Binding-site contacts:
Ligand atom N3 contacts residue A3 of chain 29.B at 2.8 Å (h-bond).
Ligand atom N3 contacts residue A1 of chain 29.B at 2.7 Å (h-bond).
Ligand atom C3' contacts residue ARG15 of chain 29.A at 3.8 Å.
Ligand atom O3' contacts residue ARG15 of chain 29.A at 3.1 Å (salt-bridge).
Ligand atom C4 contacts residue ARG19 of chain 29.A at 3.9 Å.
Ligand atom O3' contacts residue ARG19 of chain 29.A at 3.6 Å (salt-bridge).
Ligand atom C3' contacts residue ARG19 of chain 29.A at 3.4 Å.
Ligand atom C5' contacts residue ARG19 of chain 29.A at 3.2 Å.
Ligand atom C4 contacts residue A1 of chain 29.B at 3.4 Å.
Ligand atom O5' contacts residue ARG15 of chain 29.A at 3.6 Å.
Ligand atom OP1 contacts residue ARG15 of chain 29.A at 2.5 Å.
Ligand atom O4' contacts residue ARG19 of chain 29.A at 3.9 Å.
Ligand atom N3 contacts residue A2 of chain 29.B at 3.7 Å.
Ligand atom C5' contacts residue ARG15 of chain 29.A at 2.5 Å.
Ligand atom C4 contacts residue A3 of chain 29.B at 3.6 Å.
Ligand atom O4 contacts residue A1 of chain 29.B at 3.0 Å (h-bond).
Ligand atom OP1 contacts residue LYS18 of chain 29.A at 3.7 Å.
Ligand atom P contacts residue ARG15 of chain 29.A at 3.1 Å.
Ligand atom N1 contacts residue A3 of chain 29.B at 4.3 Å.
Ligand atom C4' contacts residue ARG19 of chain 29.A at 3.7 Å.
Ligand atom C2 contacts residue A3 of chain 29.B at 3.5 Å.
Ligand atom OP2 contacts residue ARG15 of chain 29.A at 2.5 Å.
Ligand atom OP1 contacts residue ARG19 of chain 29.A at 4.1 Å.
Ligand atom O4 contacts residue A3 of chain 29.B at 2.8 Å (h-bond).
Ligand atom C2 contacts residue A2 of chain 29.B at 3.9 Å.
Ligand atom OP2 contacts residue ARG19 of chain 29.A at 2.1 Å (salt-bridge).
Ligand atom C2' contacts residue ARG19 of chain 29.A at 3.6 Å.
Ligand atom O5' contacts residue ARG19 of chain 29.A at 2.1 Å (salt-bridge).
Ligand atom C5 contacts residue ARG19 of chain 29.A at 2.9 Å.
Ligand atom C4' contacts residue ARG15 of chain 29.A at 3.3 Å.
Ligand atom C2 contacts residue A1 of chain 29.B at 3.1 Å.
Ligand atom OP1 contacts residue MET14 of chain 29.A at 3.8 Å.
Ligand atom C1' contacts residue ARG19 of chain 29.A at 4.3 Å.
Ligand atom O2 contacts residue A2 of chain 29.B at 3.7 Å.
Ligand atom O2 contacts residue A1 of chain 29.B at 2.7 Å (h-bond).
Ligand atom OP2 contacts residue ALA16 of chain 29.A at 4.1 Å.
Ligand atom P contacts residue ARG19 of chain 29.A at 2.8 Å.
Ligand atom N1 contacts residue ARG19 of chain 29.A at 3.9 Å.
Ligand atom C6 contacts residue ARG19 of chain 29.A at 2.7 Å.
Ligand atom O2 contacts residue A3 of chain 29.B at 3.2 Å.

The protein below binds the small molecule below.
Small molecule (SMILES): O=c1ccn([C@@H]2O[C@H](CO[P](=O)(O)O[C@H]3[C@@H](O)[C@H](n4ccc(=O)[nH]c4=O)O[C@@H]3CO[P](=O)(O)O[C@H]3[C@@H](O)[C@H](n4ccc(=O)[nH]c4=O)O[C@@H]3CO[P](=O)(O)O[C@H]3[C@@H](O)[C@H](n4ccc(=O)[nH]c4=O)O[C@@H]3COP(=O)=O)[C@@H](O)[C@H]2O)c(=O)[nH]1

Sequence of chain 29.A:
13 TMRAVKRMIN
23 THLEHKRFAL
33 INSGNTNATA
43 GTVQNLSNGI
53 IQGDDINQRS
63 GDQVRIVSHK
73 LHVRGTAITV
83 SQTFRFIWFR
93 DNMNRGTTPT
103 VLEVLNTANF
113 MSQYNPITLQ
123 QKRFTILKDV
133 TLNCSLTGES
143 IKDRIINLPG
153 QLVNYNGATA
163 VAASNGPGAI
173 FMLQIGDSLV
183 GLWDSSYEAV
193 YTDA